Binding-site contacts:
Ligand atom C2 contacts residue ASN72 of chain 10.G at 2.6 Å.
Ligand atom C7 contacts residue GLN81 of chain 10.G at 3.8 Å.
Ligand atom N2 contacts residue GLN81 of chain 10.G at 4.3 Å.
Ligand atom O5 contacts residue ASN72 of chain 10.G at 2.4 Å (h-bond).
Ligand atom O5 contacts residue THR74 of chain 10.G at 4.0 Å.
Ligand atom O7 contacts residue ASN72 of chain 10.G at 3.3 Å (h-bond).
Ligand atom C6 contacts residue THR74 of chain 10.G at 3.7 Å.
Ligand atom O7 contacts residue GLN81 of chain 10.G at 3.9 Å.
Ligand atom N2 contacts residue ASN72 of chain 10.G at 3.2 Å (h-bond).
Ligand atom C5 contacts residue THR74 of chain 10.G at 3.9 Å.
Ligand atom C1 contacts residue ASN72 of chain 10.G at 1.5 Å.
Ligand atom C8 contacts residue GLN81 of chain 10.G at 3.2 Å.
Ligand atom C4 contacts residue ASN72 of chain 10.G at 4.3 Å.
Ligand atom C1 contacts residue ALA79 of chain 10.G at 4.3 Å (hydrophobic).
Ligand atom C5 contacts residue ASN72 of chain 10.G at 3.7 Å.
Ligand atom C3 contacts residue ASN72 of chain 10.G at 4.0 Å.
Ligand atom C7 contacts residue ASN72 of chain 10.G at 3.5 Å.

The small molecule below binds the protein below.
Small molecule (SMILES): CC(=O)N[C@@H]1[C@@H](O)[C@H](O)[C@@H](CO)O[C@H]1O

Sequence of chain 10.G:
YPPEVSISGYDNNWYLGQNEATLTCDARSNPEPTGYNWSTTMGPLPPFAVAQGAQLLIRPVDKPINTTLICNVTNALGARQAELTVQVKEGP